Binding-site contacts:
Ligand atom N2 contacts residue ASN87 of chain 4.D at 2.9 Å (h-bond).
Ligand atom C1 contacts residue SER89 of chain 4.D at 3.3 Å.
Ligand atom C2 contacts residue ASN87 of chain 4.D at 2.4 Å.
Ligand atom C6 contacts residue SER89 of chain 4.D at 3.6 Å.
Ligand atom C4 contacts residue LEU151 of chain 4.D at 4.0 Å (hydrophobic).
Ligand atom C1 contacts residue ASN87 of chain 4.D at 1.4 Å.
Ligand atom O4 contacts residue LEU151 of chain 4.D at 3.3 Å.
Ligand atom C8 contacts residue ILE155 of chain 4.D at 3.7 Å (hydrophobic).
Ligand atom C5 contacts residue LEU151 of chain 4.D at 3.8 Å (hydrophobic).
Ligand atom O6 contacts residue LEU151 of chain 4.D at 3.4 Å.
Ligand atom C7 contacts residue ASN87 of chain 4.D at 3.8 Å.
Ligand atom O6 contacts residue SER89 of chain 4.D at 2.8 Å (h-bond).
Ligand atom C6 contacts residue LEU151 of chain 4.D at 3.7 Å (hydrophobic).
Ligand atom C3 contacts residue ASN87 of chain 4.D at 3.8 Å.
Ligand atom O5 contacts residue SER89 of chain 4.D at 2.8 Å (h-bond).
Ligand atom C3 contacts residue LEU151 of chain 4.D at 4.2 Å (hydrophobic).
Ligand atom C5 contacts residue SER89 of chain 4.D at 3.3 Å.
Ligand atom C7 contacts residue ILE155 of chain 4.D at 4.3 Å (hydrophobic).
Ligand atom O5 contacts residue ASN87 of chain 4.D at 2.3 Å (h-bond).
Ligand atom N2 contacts residue ILE155 of chain 4.D at 4.1 Å.
Ligand atom C5 contacts residue ASN87 of chain 4.D at 3.7 Å.
Ligand atom C6 contacts residue LEU91 of chain 4.D at 4.2 Å (hydrophobic).
Ligand atom O6 contacts residue LEU91 of chain 4.D at 4.0 Å.
Ligand atom C4 contacts residue ASN87 of chain 4.D at 4.2 Å.
Ligand atom O7 contacts residue ASN87 of chain 4.D at 4.1 Å.

The protein below binds the small molecule below.
Small molecule (SMILES): CC(=O)N[C@@H]1[C@@H](O)[C@H](O)[C@@H](CO)O[C@H]1O

Sequence of chain 4.D:
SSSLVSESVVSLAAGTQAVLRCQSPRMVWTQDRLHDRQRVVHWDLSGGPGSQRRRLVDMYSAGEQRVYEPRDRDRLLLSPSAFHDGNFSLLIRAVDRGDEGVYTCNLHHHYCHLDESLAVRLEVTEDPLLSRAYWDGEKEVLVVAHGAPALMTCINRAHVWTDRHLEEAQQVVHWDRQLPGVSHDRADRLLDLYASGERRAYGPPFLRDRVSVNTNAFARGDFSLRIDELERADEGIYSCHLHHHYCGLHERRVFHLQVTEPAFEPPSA